Sequence of chain 1.D:
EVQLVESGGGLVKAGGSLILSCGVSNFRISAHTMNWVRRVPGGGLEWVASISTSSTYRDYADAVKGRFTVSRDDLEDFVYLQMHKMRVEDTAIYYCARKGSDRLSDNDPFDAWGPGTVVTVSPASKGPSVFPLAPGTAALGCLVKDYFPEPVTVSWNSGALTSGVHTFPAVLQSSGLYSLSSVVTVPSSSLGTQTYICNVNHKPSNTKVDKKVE

This protein binds this small molecule.
Small molecule (SMILES): CO[C@H]1O[C@H]([C@H](C)O)[C@@H](O)[C@H](O)[C@@H]1O

Binding-site contacts:
Ligand atom O3 contacts residue GLY100 of chain 1.D at 3.5 Å.
Ligand atom C5 contacts residue THR33 of chain 1.D at 4.0 Å.
Ligand atom O6 contacts residue LYS99 of chain 1.D at 3.3 Å.
Ligand atom C2 contacts residue THR33 of chain 1.D at 3.8 Å.
Ligand atom O4 contacts residue LYS99 of chain 1.D at 3.7 Å.
Ligand atom C5 contacts residue SER105 of chain 1.D at 3.7 Å.
Ligand atom C4 contacts residue LYS99 of chain 1.D at 3.9 Å.
Ligand atom O5 contacts residue THR33 of chain 1.D at 3.1 Å (h-bond).
Ligand atom O4 contacts residue ASN107 of chain 1.D at 3.2 Å (h-bond).
Ligand atom O2 contacts residue ALA31 of chain 1.D at 4.0 Å.
Ligand atom C6 contacts residue THR33 of chain 1.D at 3.9 Å.
Ligand atom C6 contacts residue LYS99 of chain 1.D at 4.0 Å.
Ligand atom O2 contacts residue HIS32 of chain 1.D at 3.3 Å.
Ligand atom C3 contacts residue LEU104 of chain 1.D at 4.1 Å (hydrophobic).
Ligand atom O2 contacts residue THR33 of chain 1.D at 2.8 Å (h-bond).
Ligand atom C3 contacts residue ASP108 of chain 1.D at 3.4 Å.
Ligand atom C4 contacts residue SER105 of chain 1.D at 3.4 Å.
Ligand atom C1 contacts residue THR33 of chain 1.D at 3.7 Å.
Ligand atom O4 contacts residue SER105 of chain 1.D at 2.8 Å (h-bond).
Ligand atom C1 contacts residue ALA31 of chain 1.D at 3.5 Å (hydrophobic).
Ligand atom C2 contacts residue ALA31 of chain 1.D at 3.6 Å (hydrophobic).
Ligand atom O2 contacts residue LYS99 of chain 1.D at 2.8 Å (salt-bridge).
Ligand atom C2 contacts residue HIS32 of chain 1.D at 3.9 Å.
Ligand atom C4 contacts residue ASP108 of chain 1.D at 4.0 Å.
Ligand atom C6 contacts residue ASP106 of chain 1.D at 3.4 Å.
Ligand atom C3 contacts residue LYS99 of chain 1.D at 4.0 Å.
Ligand atom O3 contacts residue SER105 of chain 1.D at 4.0 Å.
Ligand atom C3 contacts residue SER105 of chain 1.D at 3.4 Å.
Ligand atom C5 contacts residue ASP106 of chain 1.D at 4.0 Å.
Ligand atom O3 contacts residue LYS99 of chain 1.D at 3.2 Å (salt-bridge).
Ligand atom CAN contacts residue ALA31 of chain 1.D at 4.0 Å (hydrophobic).
Ligand atom C2 contacts residue LYS99 of chain 1.D at 3.8 Å.
Ligand atom O3 contacts residue ASP108 of chain 1.D at 2.6 Å (salt-bridge).
Ligand atom O6 contacts residue THR33 of chain 1.D at 2.9 Å (h-bond).
Ligand atom O1 contacts residue ALA31 of chain 1.D at 3.5 Å (h-bond).
Ligand atom C1 contacts residue HIS32 of chain 1.D at 4.2 Å.
Ligand atom O4 contacts residue ASP106 of chain 1.D at 3.4 Å.
Ligand atom O4 contacts residue ASP108 of chain 1.D at 3.0 Å (salt-bridge).
Ligand atom O3 contacts residue LEU104 of chain 1.D at 3.5 Å.
Ligand atom CAI contacts residue ASP106 of chain 1.D at 3.8 Å.